Binding-site contacts:
Ligand atom N4 contacts residue LYS263 of chain 1.C at 4.0 Å.
Ligand atom N21 contacts residue MET230 of chain 1.C at 3.2 Å (h-bond).
Ligand atom C23 contacts residue MET230 of chain 1.C at 3.2 Å (hydrophobic).
Ligand atom C13 contacts residue LYS263 of chain 1.C at 4.0 Å.
Ligand atom C23 contacts residue GLY231 of chain 1.C at 4.1 Å.
Ligand atom C1 contacts residue MET230 of chain 1.C at 3.9 Å (hydrophobic).
Ligand atom C23 contacts residue MET184 of chain 1.C at 4.2 Å (hydrophobic).
Ligand atom C15 contacts residue GLY262 of chain 1.C at 4.0 Å.
Ligand atom N21 contacts residue GLY231 of chain 1.C at 3.7 Å.
Ligand atom O27 contacts residue LYS263 of chain 1.C at 2.8 Å.
Ligand atom O19 contacts residue ILE244 of chain 1.C at 3.9 Å.
Ligand atom O27 contacts residue ILE244 of chain 1.C at 4.3 Å.
Ligand atom C25 contacts residue MET230 of chain 1.C at 2.9 Å (hydrophobic).
Ligand atom O19 contacts residue TRP266 of chain 1.C at 3.6 Å.
Ligand atom C25 contacts residue GLY231 of chain 1.C at 2.8 Å.
Ligand atom C25 contacts residue ASP186 of chain 1.C at 4.0 Å.
Ligand atom S17 contacts residue LYS263 of chain 1.C at 4.2 Å.
Ligand atom C15 contacts residue LYS263 of chain 1.C at 3.0 Å.
Ligand atom C23 contacts residue ASP186 of chain 1.C at 4.3 Å.
Ligand atom N6 contacts residue GLY231 of chain 1.C at 4.2 Å.
Ligand atom N6 contacts residue MET230 of chain 1.C at 4.2 Å.

This small molecule binds to this protein.
Small molecule (SMILES): C=Cc1cc(N(C)C)nc(S(C)(=O)=O)n1

Sequence of chain 1.C:
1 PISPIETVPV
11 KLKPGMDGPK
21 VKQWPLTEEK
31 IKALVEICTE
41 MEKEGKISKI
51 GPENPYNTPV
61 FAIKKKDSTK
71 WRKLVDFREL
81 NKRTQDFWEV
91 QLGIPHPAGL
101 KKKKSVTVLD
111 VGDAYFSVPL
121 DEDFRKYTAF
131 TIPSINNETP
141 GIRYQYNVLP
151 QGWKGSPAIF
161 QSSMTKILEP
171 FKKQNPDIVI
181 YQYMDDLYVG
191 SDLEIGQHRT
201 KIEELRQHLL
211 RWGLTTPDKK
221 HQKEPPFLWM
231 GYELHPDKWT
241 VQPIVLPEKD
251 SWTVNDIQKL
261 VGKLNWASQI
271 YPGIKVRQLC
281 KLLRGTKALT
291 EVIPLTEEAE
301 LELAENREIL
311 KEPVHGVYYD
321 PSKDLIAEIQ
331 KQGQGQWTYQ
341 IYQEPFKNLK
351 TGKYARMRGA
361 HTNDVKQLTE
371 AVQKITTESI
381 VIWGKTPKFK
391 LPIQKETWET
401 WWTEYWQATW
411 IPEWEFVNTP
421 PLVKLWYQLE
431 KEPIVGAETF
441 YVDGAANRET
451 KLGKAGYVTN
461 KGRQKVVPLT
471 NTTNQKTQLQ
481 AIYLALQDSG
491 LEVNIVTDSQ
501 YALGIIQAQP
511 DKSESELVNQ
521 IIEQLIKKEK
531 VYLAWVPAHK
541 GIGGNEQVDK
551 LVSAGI